Sequence of chain 1.A:
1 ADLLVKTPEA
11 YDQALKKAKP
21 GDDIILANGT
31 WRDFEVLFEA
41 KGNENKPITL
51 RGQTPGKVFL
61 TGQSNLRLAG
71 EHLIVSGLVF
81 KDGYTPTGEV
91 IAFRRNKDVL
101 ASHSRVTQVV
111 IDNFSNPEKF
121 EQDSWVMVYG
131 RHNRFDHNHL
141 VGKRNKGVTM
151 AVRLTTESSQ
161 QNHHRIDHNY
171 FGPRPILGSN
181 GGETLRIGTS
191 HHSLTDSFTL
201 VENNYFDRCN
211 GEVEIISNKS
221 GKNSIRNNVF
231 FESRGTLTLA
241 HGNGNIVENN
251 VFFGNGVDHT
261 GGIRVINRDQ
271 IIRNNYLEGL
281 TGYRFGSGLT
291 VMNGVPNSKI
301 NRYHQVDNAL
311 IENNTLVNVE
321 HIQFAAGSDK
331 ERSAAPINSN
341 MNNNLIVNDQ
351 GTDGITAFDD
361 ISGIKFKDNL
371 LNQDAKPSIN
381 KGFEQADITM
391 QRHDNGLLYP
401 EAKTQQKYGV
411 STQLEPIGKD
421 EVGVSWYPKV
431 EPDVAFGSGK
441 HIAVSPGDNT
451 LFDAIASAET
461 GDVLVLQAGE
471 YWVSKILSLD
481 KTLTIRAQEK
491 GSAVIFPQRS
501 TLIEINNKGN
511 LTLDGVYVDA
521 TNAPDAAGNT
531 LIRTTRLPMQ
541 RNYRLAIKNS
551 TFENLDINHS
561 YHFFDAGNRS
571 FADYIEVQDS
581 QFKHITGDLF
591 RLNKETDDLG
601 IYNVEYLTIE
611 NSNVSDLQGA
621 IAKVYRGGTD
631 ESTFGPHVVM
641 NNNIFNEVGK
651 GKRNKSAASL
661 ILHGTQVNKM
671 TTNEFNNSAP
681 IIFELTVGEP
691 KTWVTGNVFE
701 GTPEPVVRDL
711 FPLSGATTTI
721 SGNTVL

A small-molecule ligand and the protein it binds are described below.
Small molecule (SMILES): O=C(O)[C@H]1O[C@@H](O[C@H]2[C@H](O)[C@H](O)[C@H](O[C@H]3[C@H](O)[C@H](O)[C@H](O[C@H]4[C@H](O)[C@H](O)[C@H](O)O[C@@H]4C(=O)O)O[C@@H]3C(=O)O)O[C@@H]2C(=O)O)[C@@H](O)[C@@H](O)[C@@H]1O

Binding-site contacts:
Ligand atom O2 contacts residue HIS241 of chain 1.A at 3.8 Å.
Ligand atom C5 contacts residue TYR303 of chain 1.A at 3.7 Å (hydrophobic).
Ligand atom O6A contacts residue ARG332 of chain 1.A at 3.5 Å (salt-bridge).
Ligand atom O6A contacts residue LYS219 of chain 1.A at 2.4 Å (salt-bridge).
Ligand atom O6A contacts residue ARG302 of chain 1.A at 3.7 Å.
Ligand atom O6B contacts residue ARG153 of chain 1.A at 3.3 Å (salt-bridge).
Ligand atom O6B contacts residue CA1 of chain 1.D at 2.9 Å.
Ligand atom C6 contacts residue LYS219 of chain 1.A at 3.4 Å.
Ligand atom O3 contacts residue ASN180 of chain 1.A at 3.9 Å.
Ligand atom O6A contacts residue TYR303 of chain 1.A at 3.6 Å.
Ligand atom O6B contacts residue GLU214 of chain 1.A at 3.9 Å.
Ligand atom C2 contacts residue LYS219 of chain 1.A at 3.9 Å.
Ligand atom O6B contacts residue ARG186 of chain 1.A at 3.3 Å (salt-bridge).
Ligand atom O6A contacts residue GLU214 of chain 1.A at 3.6 Å.
Ligand atom C6 contacts residue CA1 of chain 1.D at 3.9 Å.
Ligand atom O5 contacts residue ASN301 of chain 1.A at 3.5 Å (h-bond).
Ligand atom O6B contacts residue ARG302 of chain 1.A at 2.8 Å (salt-bridge).
Ligand atom C5 contacts residue LYS219 of chain 1.A at 3.7 Å.
Ligand atom O6A contacts residue GLN122 of chain 1.A at 3.4 Å (h-bond).
Ligand atom O6B contacts residue TYR303 of chain 1.A at 2.9 Å (h-bond).
Ligand atom O5 contacts residue TYR303 of chain 1.A at 3.9 Å.
Ligand atom O3 contacts residue HIS241 of chain 1.A at 2.0 Å (h-bond).
Ligand atom O6B contacts residue ASN301 of chain 1.A at 3.4 Å (h-bond).
Ligand atom C6 contacts residue GLN122 of chain 1.A at 3.9 Å.
Ligand atom O4 contacts residue LYS219 of chain 1.A at 3.1 Å (salt-bridge).
Ligand atom C6 contacts residue TYR303 of chain 1.A at 3.8 Å (hydrophobic).
Ligand atom C5 contacts residue ARG153 of chain 1.A at 3.8 Å.
Ligand atom C1 contacts residue ARG153 of chain 1.A at 3.6 Å.
Ligand atom O6B contacts residue GLN122 of chain 1.A at 3.8 Å.
Ligand atom O6B contacts residue SER190 of chain 1.A at 3.2 Å (h-bond).
Ligand atom O5 contacts residue ARG153 of chain 1.A at 2.7 Å (salt-bridge).
Ligand atom O6A contacts residue SER190 of chain 1.A at 3.7 Å.
Ligand atom O4 contacts residue ARG332 of chain 1.A at 3.4 Å (salt-bridge).
Ligand atom C6 contacts residue ARG302 of chain 1.A at 3.3 Å.
Ligand atom O1 contacts residue ARG153 of chain 1.A at 3.5 Å (salt-bridge).
Ligand atom O2 contacts residue LYS219 of chain 1.A at 2.6 Å (salt-bridge).
Ligand atom C3 contacts residue HIS241 of chain 1.A at 3.4 Å.
Ligand atom C1 contacts residue TYR303 of chain 1.A at 3.5 Å (hydrophobic).
Ligand atom C2 contacts residue TYR303 of chain 1.A at 3.5 Å (hydrophobic).
Ligand atom O6B contacts residue LYS219 of chain 1.A at 3.6 Å.